Sequence of chain 1.A:
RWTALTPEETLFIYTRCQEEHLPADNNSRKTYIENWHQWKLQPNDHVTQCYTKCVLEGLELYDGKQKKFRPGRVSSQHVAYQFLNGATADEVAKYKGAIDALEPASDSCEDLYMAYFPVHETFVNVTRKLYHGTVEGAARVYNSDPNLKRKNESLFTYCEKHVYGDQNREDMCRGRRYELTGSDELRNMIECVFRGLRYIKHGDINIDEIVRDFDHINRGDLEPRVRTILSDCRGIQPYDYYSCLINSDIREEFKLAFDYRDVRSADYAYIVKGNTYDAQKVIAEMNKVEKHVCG

Binding-site contacts:
Ligand atom C11 contacts residue GLN20 of chain 1.A at 3.5 Å.
Ligand atom C19 contacts residue VAL57 of chain 1.A at 3.6 Å (hydrophobic).
Ligand atom C7 contacts residue TRP41 of chain 1.A at 4.0 Å (hydrophobic).
Ligand atom C16 contacts residue TYR53 of chain 1.A at 3.3 Å (hydrophobic).
Ligand atom C3 contacts residue ALA140 of chain 1.A at 4.0 Å (hydrophobic).
Ligand atom C16 contacts residue VAL57 of chain 1.A at 4.0 Å (hydrophobic).
Ligand atom C15 contacts residue TRP38 of chain 1.A at 3.7 Å (hydrophobic).
Ligand atom C17 contacts residue TYR53 of chain 1.A at 4.0 Å (hydrophobic).
Ligand atom O5 contacts residue TYR16 of chain 1.A at 3.7 Å.
Ligand atom C14 contacts residue TYR16 of chain 1.A at 4.0 Å (hydrophobic).
Ligand atom C18 contacts residue VAL57 of chain 1.A at 3.8 Å (hydrophobic).
Ligand atom C4 contacts residue GLY135 of chain 1.A at 4.0 Å.
Ligand atom C18 contacts residue TRP41 of chain 1.A at 3.8 Å (hydrophobic).
Ligand atom C15 contacts residue TYR53 of chain 1.A at 3.5 Å (hydrophobic).
Ligand atom C15 contacts residue TRP41 of chain 1.A at 3.5 Å (hydrophobic).
Ligand atom C5 contacts residue THR136 of chain 1.A at 3.8 Å.
Ligand atom C6 contacts residue GLY135 of chain 1.A at 3.2 Å.
Ligand atom C8 contacts residue TRP41 of chain 1.A at 3.9 Å (hydrophobic).
Ligand atom C5 contacts residue VAL137 of chain 1.A at 4.0 Å (hydrophobic).
Ligand atom O3 contacts residue TYR53 of chain 1.A at 3.0 Å (h-bond).
Ligand atom O2 contacts residue LYS153 of chain 1.A at 2.9 Å.
Ligand atom C5 contacts residue GLY135 of chain 1.A at 3.3 Å.
Ligand atom C20 contacts residue VAL57 of chain 1.A at 3.8 Å (hydrophobic).
Ligand atom C14 contacts residue TRP41 of chain 1.A at 3.6 Å (hydrophobic).
Ligand atom C7 contacts residue TYR16 of chain 1.A at 3.7 Å (hydrophobic).
Ligand atom O3 contacts residue TRP38 of chain 1.A at 2.6 Å (h-bond).
Ligand atom C1 contacts residue LYS153 of chain 1.A at 3.7 Å.
Ligand atom C10 contacts residue GLN20 of chain 1.A at 4.0 Å.
Ligand atom C12 contacts residue TYR16 of chain 1.A at 3.7 Å (hydrophobic).
Ligand atom C20 contacts residue TYR118 of chain 1.A at 3.8 Å (hydrophobic).
Ligand atom C13 contacts residue TRP38 of chain 1.A at 3.9 Å (hydrophobic).
Ligand atom C11 contacts residue TYR16 of chain 1.A at 4.0 Å (hydrophobic).
Ligand atom O1 contacts residue LYS153 of chain 1.A at 3.3 Å.
Ligand atom C3 contacts residue THR136 of chain 1.A at 4.0 Å.
Ligand atom C14 contacts residue TYR53 of chain 1.A at 3.6 Å (hydrophobic).
Ligand atom C17 contacts residue LEU43 of chain 1.A at 4.0 Å (hydrophobic).
Ligand atom C4 contacts residue HIS134 of chain 1.A at 3.4 Å.
Ligand atom C10 contacts residue HIS39 of chain 1.A at 3.7 Å.
Ligand atom C13 contacts residue TRP41 of chain 1.A at 3.9 Å (hydrophobic).
Ligand atom C13 contacts residue TYR53 of chain 1.A at 3.6 Å (hydrophobic).

This protein binds this small molecule.
Small molecule (SMILES): CCCCC[C@H](O)/C=C/[C@@H]1[C@@H](C/C=C\CCCC(=O)O)[C@H]2CO[C@@H]1C2